Sequence of chain 1.E:
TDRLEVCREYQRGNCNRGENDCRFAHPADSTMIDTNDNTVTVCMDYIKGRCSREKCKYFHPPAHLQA

Binding-site contacts:
Ligand atom O2' contacts residue U6 of chain 1.A at 3.0 Å.
Ligand atom C2' contacts residue GLU11 of chain 1.E at 3.2 Å.
Ligand atom O2 contacts residue GLU11 of chain 1.E at 3.1 Å.
Ligand atom C4 contacts residue ARG10 of chain 1.E at 3.7 Å.
Ligand atom OP1 contacts residue ARG10 of chain 1.E at 3.0 Å (salt-bridge).
Ligand atom P contacts residue ARG10 of chain 1.E at 3.6 Å.
Ligand atom OP1 contacts residue ARG10 of chain 1.E at 3.2 Å (salt-bridge).
Ligand atom N4 contacts residue GLU7 of chain 1.E at 2.9 Å (salt-bridge).
Ligand atom N4 contacts residue ARG10 of chain 1.E at 3.9 Å.
Ligand atom C5 contacts residue ARG10 of chain 1.E at 3.9 Å.
Ligand atom C5 contacts residue GLU7 of chain 1.E at 3.9 Å.
Ligand atom O3' contacts residue U6 of chain 1.A at 3.4 Å.
Ligand atom P contacts residue ARG14 of chain 1.E at 3.8 Å.
Ligand atom C2 contacts residue G5 of chain 1.A at 3.5 Å.
Ligand atom O2 contacts residue G5 of chain 1.A at 2.9 Å (h-bond).
Ligand atom C4' contacts residue U6 of chain 1.A at 3.8 Å.
Ligand atom N4 contacts residue PHE26 of chain 1.E at 3.8 Å.
Ligand atom N3 contacts residue PHE26 of chain 1.E at 3.6 Å.
Ligand atom C1' contacts residue G5 of chain 1.A at 3.5 Å.
Ligand atom C6 contacts residue PHE26 of chain 1.E at 3.7 Å (hydrophobic).
Ligand atom C5' contacts residue G5 of chain 1.A at 3.4 Å.
Ligand atom C4 contacts residue PHE26 of chain 1.E at 3.5 Å (hydrophobic).
Ligand atom OP1 contacts residue ARG14 of chain 1.E at 2.6 Å (salt-bridge).
Ligand atom C5 contacts residue PHE26 of chain 1.E at 3.5 Å (hydrophobic).
Ligand atom C4 contacts residue VAL8 of chain 1.E at 3.8 Å (hydrophobic).
Ligand atom P contacts residue U6 of chain 1.A at 3.6 Å.
Ligand atom N3 contacts residue CYS9 of chain 1.E at 3.7 Å.
Ligand atom O2' contacts residue GLU11 of chain 1.E at 2.5 Å (salt-bridge).
Ligand atom O2 contacts residue ARG10 of chain 1.E at 3.4 Å (salt-bridge).
Ligand atom N1 contacts residue G5 of chain 1.A at 4.0 Å.
Ligand atom O5' contacts residue ARG10 of chain 1.E at 3.0 Å (salt-bridge).
Ligand atom C5' contacts residue U6 of chain 1.A at 3.2 Å.
Ligand atom N3 contacts residue ARG10 of chain 1.E at 2.8 Å (salt-bridge).
Ligand atom O4' contacts residue G5 of chain 1.A at 3.4 Å.
Ligand atom OP2 contacts residue U6 of chain 1.A at 2.5 Å (h-bond).
Ligand atom C4' contacts residue G5 of chain 1.A at 3.3 Å.
Ligand atom N3 contacts residue VAL8 of chain 1.E at 3.9 Å.
Ligand atom C4 contacts residue GLU7 of chain 1.E at 3.9 Å.
Ligand atom N4 contacts residue VAL8 of chain 1.E at 2.8 Å (h-bond).
Ligand atom C2 contacts residue ARG10 of chain 1.E at 3.5 Å.

This protein binds this small molecule.
Small molecule (SMILES): NC1=NC(=O)C2N=CN=C2N1.Nc1ccn([C@@H]2O[C@H](CO[P](=O)(O)O[C@H]3[C@@H](O)[C@H](n4cnc5c(=O)nc(N)[nH]c54)O[C@@H]3CO[P](=O)(O)O[C@H]3[C@@H](O)[C@H](n4ccc(N)nc4=O)O[C@@H]3CO)[C@@H](OP(=O)(O)O)[C@H]2O)c(=O)n1